This small molecule binds to this protein.
Small molecule (SMILES): O=C(O)CC1(CC(=O)O)O[Ti]23(OC1=O)(OC(=O)C(CC(=O)O)(CC(=O)O)O2)OC(=O)C(CC(=O)O)(CC(=O)O)O3

Sequence of chain 1.A:
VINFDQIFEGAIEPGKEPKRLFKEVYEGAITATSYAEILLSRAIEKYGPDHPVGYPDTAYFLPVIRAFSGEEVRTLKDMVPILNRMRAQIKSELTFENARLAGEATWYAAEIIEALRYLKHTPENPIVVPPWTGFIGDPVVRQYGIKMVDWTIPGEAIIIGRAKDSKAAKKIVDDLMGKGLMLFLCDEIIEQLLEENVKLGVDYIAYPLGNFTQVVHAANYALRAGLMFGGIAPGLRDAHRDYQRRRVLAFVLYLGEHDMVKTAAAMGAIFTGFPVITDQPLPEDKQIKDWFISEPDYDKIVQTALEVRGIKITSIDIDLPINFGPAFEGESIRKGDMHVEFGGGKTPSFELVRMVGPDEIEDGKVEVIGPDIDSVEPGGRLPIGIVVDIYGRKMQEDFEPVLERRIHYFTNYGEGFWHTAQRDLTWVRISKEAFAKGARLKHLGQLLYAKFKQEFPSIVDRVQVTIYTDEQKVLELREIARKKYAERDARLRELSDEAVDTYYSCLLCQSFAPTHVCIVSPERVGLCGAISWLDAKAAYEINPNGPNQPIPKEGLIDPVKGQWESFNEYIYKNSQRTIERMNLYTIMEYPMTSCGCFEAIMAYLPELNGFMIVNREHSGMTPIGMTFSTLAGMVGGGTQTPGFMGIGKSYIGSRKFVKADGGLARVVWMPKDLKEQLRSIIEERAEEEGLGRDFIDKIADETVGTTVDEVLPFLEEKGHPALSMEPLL

Binding-site contacts:
Ligand atom O16 contacts residue LYS50 of chain 1.A at 3.9 Å.
Ligand atom C17 contacts residue LYS50 of chain 1.A at 4.2 Å.
Ligand atom O20 contacts residue LYS124 of chain 1.A at 3.4 Å.
Ligand atom C18 contacts residue LYS124 of chain 1.A at 4.3 Å.
Ligand atom TI1 contacts residue LYS50 of chain 1.A at 3.0 Å.
Ligand atom C1 contacts residue LYS50 of chain 1.A at 3.6 Å.
Ligand atom C17 contacts residue LYS124 of chain 1.A at 4.5 Å.
Ligand atom O18' contacts residue LYS124 of chain 1.A at 4.0 Å.
Ligand atom O15 contacts residue LYS50 of chain 1.A at 2.0 Å (salt-bridge).
Ligand atom O9 contacts residue LYS50 of chain 1.A at 4.3 Å.
Ligand atom O1 contacts residue LYS50 of chain 1.A at 2.4 Å (salt-bridge).
Ligand atom C14 contacts residue LYS50 of chain 1.A at 4.0 Å.
Ligand atom O3 contacts residue LYS50 of chain 1.A at 3.9 Å.
Ligand atom C18 contacts residue TYR51 of chain 1.A at 4.4 Å (hydrophobic).
Ligand atom C18 contacts residue LYS50 of chain 1.A at 3.4 Å.
Ligand atom O2 contacts residue LYS50 of chain 1.A at 4.2 Å.
Ligand atom O7 contacts residue LYS50 of chain 1.A at 4.2 Å.
Ligand atom O21 contacts residue TYR51 of chain 1.A at 3.3 Å (h-bond).
Ligand atom O8 contacts residue LYS50 of chain 1.A at 2.7 Å (salt-bridge).
Ligand atom O17 contacts residue LYS50 of chain 1.A at 3.9 Å.
Ligand atom O21 contacts residue LYS50 of chain 1.A at 2.7 Å (salt-bridge).
Ligand atom O20 contacts residue LYS50 of chain 1.A at 4.1 Å.
Ligand atom C7 contacts residue LYS50 of chain 1.A at 4.0 Å.
Ligand atom C13 contacts residue LYS50 of chain 1.A at 3.2 Å.